Sequence of chain 7.I:
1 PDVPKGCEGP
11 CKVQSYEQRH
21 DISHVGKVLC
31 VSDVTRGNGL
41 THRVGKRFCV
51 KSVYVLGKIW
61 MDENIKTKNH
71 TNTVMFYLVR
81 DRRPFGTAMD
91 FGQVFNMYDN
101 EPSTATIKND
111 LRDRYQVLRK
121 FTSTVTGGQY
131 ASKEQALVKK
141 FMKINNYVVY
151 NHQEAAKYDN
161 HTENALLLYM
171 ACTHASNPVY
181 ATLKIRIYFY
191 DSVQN

The protein below binds the small molecule below.
Small molecule (SMILES): Nc1ccn([C@H]2C[C@H](O[P](=O)(O)OC[C@H]3O[C@@H](n4cnc5c(N)ncnc54)C[C@@H]3O[P](=O)(O)OC[C@H]3O[C@@H](n4cnc5c(N)ncnc54)C[C@@H]3O[P](=O)(O)OC[C@H]3O[C@@H](n4ccc(N)nc4=O)C[C@@H]3O[P](=O)(O)OC[C@H]3O[C@@H](n4ccc(N)nc4=O)C[C@@H]3O[P](=O)(O)OC[C@H]3O[C@@H](n4cnc5c(N)ncnc54)C[C@@H]3O[P](=O)(O)OC[C@H]3O[C@@H](n4ccc(N)nc4=O)C[C@@H]3O)[C@@H](COP(=O)=O)O2)c(=O)n1

Binding-site contacts:
Ligand atom OP2 contacts residue LYS120 of chain 7.I at 3.0 Å (salt-bridge).
Ligand atom O3' contacts residue LEU118 of chain 7.I at 3.5 Å (h-bond).
Ligand atom OP1 contacts residue ARG112 of chain 7.I at 2.7 Å (salt-bridge).
Ligand atom OP1 contacts residue VAL117 of chain 7.I at 3.6 Å.
Ligand atom N6 contacts residue PHE141 of chain 7.K at 3.5 Å.
Ligand atom C5' contacts residue ASP113 of chain 7.I at 3.5 Å.
Ligand atom OP1 contacts residue ARG47 of chain 8.M at 2.6 Å (salt-bridge).
Ligand atom C6 contacts residue PHE141 of chain 7.K at 3.4 Å (hydrophobic).
Ligand atom C2 contacts residue PHE141 of chain 7.K at 3.4 Å (hydrophobic).
Ligand atom C2' contacts residue CYS11 of chain 7.K at 3.5 Å (hydrophobic).
Ligand atom C2' contacts residue TYR188 of chain 7.K at 3.1 Å (hydrophobic).
Ligand atom OP2 contacts residue TYR54 of chain 7.K at 2.6 Å (h-bond).
Ligand atom P contacts residue TYR188 of chain 7.K at 3.4 Å.
Ligand atom N1 contacts residue CYS11 of chain 7.K at 3.6 Å.
Ligand atom OP1 contacts residue LYS120 of chain 7.I at 3.1 Å (salt-bridge).
Ligand atom C3' contacts residue TYR188 of chain 7.K at 3.1 Å (hydrophobic).
Ligand atom N3 contacts residue PHE141 of chain 7.K at 3.6 Å.
Ligand atom O3' contacts residue ASP113 of chain 7.I at 3.4 Å (salt-bridge).
Ligand atom N7 contacts residue PHE141 of chain 7.K at 3.6 Å.
Ligand atom O5' contacts residue ARG112 of chain 7.I at 3.2 Å.
Ligand atom OP1 contacts residue ARG119 of chain 7.I at 3.5 Å.
Ligand atom OP2 contacts residue ASN195 of chain 8.M at 2.7 Å (h-bond).
Ligand atom OP1 contacts residue ARG82 of chain 7.I at 3.0 Å (salt-bridge).
Ligand atom C6 contacts residue CYS11 of chain 7.K at 3.5 Å (hydrophobic).
Ligand atom OP2 contacts residue TYR188 of chain 7.K at 2.8 Å (h-bond).
Ligand atom C8 contacts residue TYR54 of chain 7.K at 3.5 Å (hydrophobic).
Ligand atom OP2 contacts residue ARG47 of chain 8.M at 3.0 Å (salt-bridge).
Ligand atom OP1 contacts residue ASP113 of chain 7.I at 2.7 Å (salt-bridge).
Ligand atom OP2 contacts residue ARG186 of chain 7.K at 2.9 Å (salt-bridge).
Ligand atom P contacts residue ARG47 of chain 8.M at 3.1 Å.
Ligand atom O2 contacts residue TYR188 of chain 7.K at 3.1 Å.
Ligand atom N4 contacts residue SER52 of chain 7.K at 3.6 Å (h-bond).
Ligand atom O3' contacts residue ASN195 of chain 8.M at 3.5 Å.
Ligand atom P contacts residue ASP113 of chain 7.I at 3.6 Å.
Ligand atom O4' contacts residue ARG80 of chain 7.I at 3.4 Å (salt-bridge).
Ligand atom C4 contacts residue PHE141 of chain 7.K at 3.5 Å (hydrophobic).
Ligand atom O3' contacts residue ARG82 of chain 7.I at 3.1 Å (salt-bridge).
Ligand atom O3' contacts residue TYR188 of chain 7.K at 2.9 Å (h-bond).
Ligand atom C5 contacts residue PHE141 of chain 7.K at 3.4 Å (hydrophobic).
Ligand atom N1 contacts residue PHE141 of chain 7.K at 3.3 Å.

Sequence of chain 8.M:
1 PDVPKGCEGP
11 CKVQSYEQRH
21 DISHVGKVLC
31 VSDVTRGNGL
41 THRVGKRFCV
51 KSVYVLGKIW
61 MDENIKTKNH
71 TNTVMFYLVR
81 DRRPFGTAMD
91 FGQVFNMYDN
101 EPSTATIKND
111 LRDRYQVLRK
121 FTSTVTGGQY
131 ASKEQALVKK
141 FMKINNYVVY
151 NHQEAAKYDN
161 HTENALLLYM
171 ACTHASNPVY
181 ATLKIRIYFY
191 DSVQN

Sequence of chain 7.K:
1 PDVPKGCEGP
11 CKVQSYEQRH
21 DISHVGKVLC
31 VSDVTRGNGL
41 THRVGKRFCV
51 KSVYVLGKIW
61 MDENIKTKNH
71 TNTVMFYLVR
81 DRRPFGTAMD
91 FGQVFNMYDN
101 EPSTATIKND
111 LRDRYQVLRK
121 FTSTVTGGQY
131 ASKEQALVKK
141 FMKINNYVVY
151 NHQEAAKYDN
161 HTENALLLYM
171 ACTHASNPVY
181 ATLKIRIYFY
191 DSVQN